The small molecule below binds the protein below.
Small molecule (SMILES): N[C@@H](Cc1ccccc1)C(=O)NCC=O

Binding-site contacts:
Ligand atom CD1 contacts residue ASN492 of chain 2.MA at 3.9 Å.
Ligand atom CB contacts residue PHE496 of chain 2.MA at 3.9 Å (hydrophobic).
Ligand atom N contacts residue ARG442 of chain 2.MA at 4.2 Å.
Ligand atom CG contacts residue PHE496 of chain 2.MA at 4.0 Å (hydrophobic).
Ligand atom CB contacts residue ASN492 of chain 2.MA at 3.8 Å.
Ligand atom N contacts residue ASN492 of chain 2.MA at 3.3 Å (h-bond).
Ligand atom O contacts residue PRO438 of chain 2.MA at 4.0 Å.
Ligand atom CA contacts residue ASN492 of chain 2.MA at 3.3 Å.
Ligand atom C contacts residue ARG442 of chain 2.MA at 4.4 Å.
Ligand atom CD2 contacts residue ARG442 of chain 2.MA at 3.5 Å.
Ligand atom CA contacts residue ARG442 of chain 2.MA at 3.6 Å.
Ligand atom CE2 contacts residue ARG442 of chain 2.MA at 3.6 Å.
Ligand atom N contacts residue SER491 of chain 2.MA at 4.1 Å.
Ligand atom CD2 contacts residue PRO438 of chain 2.MA at 4.4 Å (hydrophobic).
Ligand atom CD1 contacts residue ILE434 of chain 2.MA at 4.1 Å (hydrophobic).
Ligand atom CG contacts residue GLY495 of chain 2.MA at 4.4 Å.
Ligand atom CD1 contacts residue PRO438 of chain 2.MA at 4.4 Å (hydrophobic).
Ligand atom CB contacts residue GLY495 of chain 2.MA at 3.9 Å.
Ligand atom CZ contacts residue PHE496 of chain 2.MA at 3.9 Å (hydrophobic).
Ligand atom CE1 contacts residue PHE496 of chain 2.MA at 3.6 Å (hydrophobic).
Ligand atom O contacts residue ARG442 of chain 2.MA at 4.3 Å.
Ligand atom CG contacts residue ASN492 of chain 2.MA at 4.3 Å.
Ligand atom CE2 contacts residue PRO438 of chain 2.MA at 3.7 Å (hydrophobic).
Ligand atom CE1 contacts residue ILE434 of chain 2.MA at 3.9 Å (hydrophobic).
Ligand atom CE1 contacts residue PRO438 of chain 2.MA at 3.8 Å (hydrophobic).
Ligand atom C contacts residue ASN492 of chain 2.MA at 4.0 Å.
Ligand atom CD1 contacts residue PHE496 of chain 2.MA at 3.7 Å (hydrophobic).
Ligand atom CZ contacts residue PRO438 of chain 2.MA at 3.4 Å (hydrophobic).
Ligand atom O contacts residue ASN492 of chain 2.MA at 4.2 Å.

Sequence of chain 2.MA:
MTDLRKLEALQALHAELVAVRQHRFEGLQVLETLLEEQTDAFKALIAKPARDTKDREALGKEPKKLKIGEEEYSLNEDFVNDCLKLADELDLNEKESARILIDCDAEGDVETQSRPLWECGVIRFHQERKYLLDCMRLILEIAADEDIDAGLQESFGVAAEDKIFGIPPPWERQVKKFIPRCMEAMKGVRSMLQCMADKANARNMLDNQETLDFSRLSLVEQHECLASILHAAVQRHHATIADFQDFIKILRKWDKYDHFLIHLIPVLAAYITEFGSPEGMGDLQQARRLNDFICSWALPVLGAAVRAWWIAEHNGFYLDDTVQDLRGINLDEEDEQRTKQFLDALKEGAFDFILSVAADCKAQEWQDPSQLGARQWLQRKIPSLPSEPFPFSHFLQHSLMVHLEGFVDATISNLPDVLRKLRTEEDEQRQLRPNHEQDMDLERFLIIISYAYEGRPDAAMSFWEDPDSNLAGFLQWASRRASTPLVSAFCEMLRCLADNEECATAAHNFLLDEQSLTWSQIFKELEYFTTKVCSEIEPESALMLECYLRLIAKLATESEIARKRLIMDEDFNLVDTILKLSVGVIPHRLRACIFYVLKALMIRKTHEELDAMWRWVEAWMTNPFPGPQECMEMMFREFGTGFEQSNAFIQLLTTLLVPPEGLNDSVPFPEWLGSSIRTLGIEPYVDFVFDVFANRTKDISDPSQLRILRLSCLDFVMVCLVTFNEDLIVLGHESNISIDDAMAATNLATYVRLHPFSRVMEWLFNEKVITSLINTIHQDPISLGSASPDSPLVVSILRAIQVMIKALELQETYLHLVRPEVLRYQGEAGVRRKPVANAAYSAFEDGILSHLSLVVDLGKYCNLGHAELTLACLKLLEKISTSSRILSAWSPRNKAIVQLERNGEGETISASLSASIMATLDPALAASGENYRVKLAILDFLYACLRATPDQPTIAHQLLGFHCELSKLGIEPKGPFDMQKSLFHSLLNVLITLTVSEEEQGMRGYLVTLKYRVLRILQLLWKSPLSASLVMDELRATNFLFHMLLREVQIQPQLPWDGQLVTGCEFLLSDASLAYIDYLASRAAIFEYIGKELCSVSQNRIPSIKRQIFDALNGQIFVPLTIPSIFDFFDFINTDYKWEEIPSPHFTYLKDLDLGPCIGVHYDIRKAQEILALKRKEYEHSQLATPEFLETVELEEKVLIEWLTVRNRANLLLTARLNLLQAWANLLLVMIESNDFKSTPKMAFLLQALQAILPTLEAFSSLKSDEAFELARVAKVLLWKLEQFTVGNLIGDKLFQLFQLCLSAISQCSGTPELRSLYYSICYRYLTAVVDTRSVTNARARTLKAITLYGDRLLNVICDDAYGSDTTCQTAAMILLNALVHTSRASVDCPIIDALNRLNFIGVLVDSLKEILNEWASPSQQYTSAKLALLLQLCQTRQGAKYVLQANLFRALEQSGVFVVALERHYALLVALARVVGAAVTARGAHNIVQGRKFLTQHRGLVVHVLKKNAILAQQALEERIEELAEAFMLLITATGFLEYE